A small-molecule ligand and the protein it binds are described below.
Small molecule (SMILES): CC[C@H](C)[C@@H](C=O)NC(=O)[C@H](CO)NC(=O)[C@H](CCCCN)NC(=O)[C@@H](N)C(C)C

Sequence of chain 1.A:
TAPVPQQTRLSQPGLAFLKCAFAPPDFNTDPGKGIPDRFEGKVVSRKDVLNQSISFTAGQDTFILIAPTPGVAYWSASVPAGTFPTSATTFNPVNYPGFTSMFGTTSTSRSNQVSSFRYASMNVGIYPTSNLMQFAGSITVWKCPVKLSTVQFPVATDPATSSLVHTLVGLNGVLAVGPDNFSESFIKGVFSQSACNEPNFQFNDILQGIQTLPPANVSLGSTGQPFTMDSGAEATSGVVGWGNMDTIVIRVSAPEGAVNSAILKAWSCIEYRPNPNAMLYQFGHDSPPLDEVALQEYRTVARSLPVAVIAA

Binding-site contacts:
Ligand atom CG2 contacts residue PHE71 of chain 1.A at 4.0 Å (hydrophobic).
Ligand atom CD1 contacts residue THR349 of chain 1.A at 4.3 Å.